Binding-site contacts:
Ligand atom O contacts residue GLY1 of chain 11.E at 2.2 Å (h-bond).
Ligand atom CA contacts residue GLU239 of chain 11.C at 3.9 Å.
Ligand atom C contacts residue MET78 of chain 11.A at 4.2 Å (hydrophobic).
Ligand atom O contacts residue LEU75 of chain 11.A at 4.4 Å.
Ligand atom C contacts residue GLN155 of chain 15.A at 4.2 Å.
Ligand atom SG contacts residue TYR95 of chain 11.A at 3.8 Å.
Ligand atom CA contacts residue ASP150 of chain 15.A at 3.3 Å.
Ligand atom CA contacts residue SER151 of chain 15.A at 4.0 Å.
Ligand atom O contacts residue TYR95 of chain 11.A at 3.6 Å.
Ligand atom N contacts residue TYR152 of chain 15.A at 3.5 Å.
Ligand atom C contacts residue GLY1 of chain 11.E at 1.3 Å.
Ligand atom N contacts residue ASP150 of chain 15.A at 4.4 Å.
Ligand atom CB contacts residue GLU239 of chain 11.C at 4.0 Å.
Ligand atom SG contacts residue MET78 of chain 11.A at 3.8 Å.
Ligand atom C contacts residue ASP150 of chain 15.A at 3.8 Å.
Ligand atom CA contacts residue GLY1 of chain 11.E at 2.4 Å.
Ligand atom C contacts residue TYR95 of chain 11.A at 4.5 Å (hydrophobic).
Ligand atom CB contacts residue ASP150 of chain 15.A at 3.6 Å.
Ligand atom N contacts residue GLN155 of chain 15.A at 4.3 Å.
Ligand atom C contacts residue TYR152 of chain 15.A at 3.6 Å (hydrophobic).
Ligand atom N contacts residue GLU239 of chain 11.C at 3.0 Å (salt-bridge).
Ligand atom CB contacts residue GLY1 of chain 11.E at 3.1 Å.
Ligand atom SG contacts residue ALA241 of chain 11.C at 3.5 Å (h-bond).
Ligand atom SG contacts residue GLY1 of chain 11.E at 4.2 Å.
Ligand atom SG contacts residue GLY240 of chain 11.C at 4.0 Å.
Ligand atom SG contacts residue GLU239 of chain 11.C at 4.3 Å.
Ligand atom N contacts residue GLY1 of chain 11.E at 3.7 Å.
Ligand atom CB contacts residue MET78 of chain 11.A at 3.9 Å (hydrophobic).
Ligand atom N contacts residue GLN238 of chain 11.C at 3.8 Å.
Ligand atom O contacts residue GLN155 of chain 15.A at 3.0 Å (h-bond).
Ligand atom CA contacts residue TYR152 of chain 15.A at 3.8 Å (hydrophobic).
Ligand atom C contacts residue SER151 of chain 15.A at 3.9 Å.
Ligand atom O contacts residue TYR152 of chain 15.A at 3.6 Å.

A protein and the small-molecule ligand that binds it are described below.
Small molecule (SMILES): N[C@@H](CS)C(=O)O

Sequence of chain 15.A:
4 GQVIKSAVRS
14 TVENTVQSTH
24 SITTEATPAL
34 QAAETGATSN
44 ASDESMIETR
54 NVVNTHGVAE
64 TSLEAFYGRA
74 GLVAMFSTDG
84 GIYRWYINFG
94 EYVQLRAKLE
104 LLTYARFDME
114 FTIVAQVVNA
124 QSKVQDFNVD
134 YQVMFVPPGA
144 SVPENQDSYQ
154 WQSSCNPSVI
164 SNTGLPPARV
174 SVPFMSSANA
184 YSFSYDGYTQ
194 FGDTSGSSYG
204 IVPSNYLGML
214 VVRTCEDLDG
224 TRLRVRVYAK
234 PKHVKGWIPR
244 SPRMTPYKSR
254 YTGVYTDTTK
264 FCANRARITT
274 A

Sequence of chain 11.A:
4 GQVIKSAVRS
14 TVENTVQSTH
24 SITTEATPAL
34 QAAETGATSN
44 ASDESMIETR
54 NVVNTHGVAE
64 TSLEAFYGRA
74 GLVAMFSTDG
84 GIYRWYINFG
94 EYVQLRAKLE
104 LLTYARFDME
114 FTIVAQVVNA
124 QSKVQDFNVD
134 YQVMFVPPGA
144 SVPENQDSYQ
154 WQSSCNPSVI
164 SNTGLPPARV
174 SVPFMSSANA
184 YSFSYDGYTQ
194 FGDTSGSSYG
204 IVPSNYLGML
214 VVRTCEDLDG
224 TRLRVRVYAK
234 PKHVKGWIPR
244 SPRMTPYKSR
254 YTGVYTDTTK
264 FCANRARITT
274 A

Sequence of chain 11.C:
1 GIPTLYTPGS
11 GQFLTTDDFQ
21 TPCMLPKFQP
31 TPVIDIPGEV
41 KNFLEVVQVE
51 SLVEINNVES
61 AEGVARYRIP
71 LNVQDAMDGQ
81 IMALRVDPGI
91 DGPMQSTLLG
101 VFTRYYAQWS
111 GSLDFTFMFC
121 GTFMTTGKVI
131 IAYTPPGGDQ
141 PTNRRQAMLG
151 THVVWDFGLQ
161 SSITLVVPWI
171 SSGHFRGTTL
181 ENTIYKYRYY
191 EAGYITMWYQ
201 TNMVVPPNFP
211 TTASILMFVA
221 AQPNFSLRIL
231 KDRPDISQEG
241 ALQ